This protein binds this small molecule.
Small molecule (SMILES): CC(=O)N[C@H]1[C@H](O[C@H]2[C@H](O)[C@@H](NC(C)=O)CO[C@@H]2CO)O[C@H](CO)[C@@H](O)[C@@H]1O

Sequence of chain 1.A:
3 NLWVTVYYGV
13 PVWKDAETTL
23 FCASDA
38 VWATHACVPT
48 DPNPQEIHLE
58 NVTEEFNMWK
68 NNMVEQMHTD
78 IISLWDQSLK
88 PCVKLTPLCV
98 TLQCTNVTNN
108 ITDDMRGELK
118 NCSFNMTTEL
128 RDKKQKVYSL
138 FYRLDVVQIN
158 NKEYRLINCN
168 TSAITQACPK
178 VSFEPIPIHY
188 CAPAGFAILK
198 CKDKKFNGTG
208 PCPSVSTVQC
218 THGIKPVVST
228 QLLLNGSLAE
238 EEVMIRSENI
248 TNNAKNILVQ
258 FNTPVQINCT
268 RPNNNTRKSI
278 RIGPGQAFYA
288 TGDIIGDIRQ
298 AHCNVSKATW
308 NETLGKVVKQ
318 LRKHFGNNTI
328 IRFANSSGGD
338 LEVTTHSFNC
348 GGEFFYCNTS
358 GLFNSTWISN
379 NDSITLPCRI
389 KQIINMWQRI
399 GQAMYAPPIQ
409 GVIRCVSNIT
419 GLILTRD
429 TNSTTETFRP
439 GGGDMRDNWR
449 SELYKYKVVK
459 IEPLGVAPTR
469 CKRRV

Binding-site contacts:
Ligand atom C4 contacts residue ASN324 of chain 1.A at 4.2 Å.
Ligand atom C1 contacts residue ASN324 of chain 1.A at 1.4 Å.
Ligand atom C8 contacts residue ASN324 of chain 1.A at 4.2 Å.
Ligand atom C3 contacts residue ASN324 of chain 1.A at 3.8 Å.
Ligand atom C7 contacts residue ASN324 of chain 1.A at 3.1 Å.
Ligand atom O7 contacts residue ASN324 of chain 1.A at 3.6 Å.
Ligand atom C2 contacts residue ASN324 of chain 1.A at 2.4 Å.
Ligand atom N2 contacts residue ASN324 of chain 1.A at 2.6 Å (h-bond).
Ligand atom O5 contacts residue ASN324 of chain 1.A at 2.4 Å (h-bond).
Ligand atom C5 contacts residue ASN324 of chain 1.A at 3.6 Å.